Sequence of chain 1.A:
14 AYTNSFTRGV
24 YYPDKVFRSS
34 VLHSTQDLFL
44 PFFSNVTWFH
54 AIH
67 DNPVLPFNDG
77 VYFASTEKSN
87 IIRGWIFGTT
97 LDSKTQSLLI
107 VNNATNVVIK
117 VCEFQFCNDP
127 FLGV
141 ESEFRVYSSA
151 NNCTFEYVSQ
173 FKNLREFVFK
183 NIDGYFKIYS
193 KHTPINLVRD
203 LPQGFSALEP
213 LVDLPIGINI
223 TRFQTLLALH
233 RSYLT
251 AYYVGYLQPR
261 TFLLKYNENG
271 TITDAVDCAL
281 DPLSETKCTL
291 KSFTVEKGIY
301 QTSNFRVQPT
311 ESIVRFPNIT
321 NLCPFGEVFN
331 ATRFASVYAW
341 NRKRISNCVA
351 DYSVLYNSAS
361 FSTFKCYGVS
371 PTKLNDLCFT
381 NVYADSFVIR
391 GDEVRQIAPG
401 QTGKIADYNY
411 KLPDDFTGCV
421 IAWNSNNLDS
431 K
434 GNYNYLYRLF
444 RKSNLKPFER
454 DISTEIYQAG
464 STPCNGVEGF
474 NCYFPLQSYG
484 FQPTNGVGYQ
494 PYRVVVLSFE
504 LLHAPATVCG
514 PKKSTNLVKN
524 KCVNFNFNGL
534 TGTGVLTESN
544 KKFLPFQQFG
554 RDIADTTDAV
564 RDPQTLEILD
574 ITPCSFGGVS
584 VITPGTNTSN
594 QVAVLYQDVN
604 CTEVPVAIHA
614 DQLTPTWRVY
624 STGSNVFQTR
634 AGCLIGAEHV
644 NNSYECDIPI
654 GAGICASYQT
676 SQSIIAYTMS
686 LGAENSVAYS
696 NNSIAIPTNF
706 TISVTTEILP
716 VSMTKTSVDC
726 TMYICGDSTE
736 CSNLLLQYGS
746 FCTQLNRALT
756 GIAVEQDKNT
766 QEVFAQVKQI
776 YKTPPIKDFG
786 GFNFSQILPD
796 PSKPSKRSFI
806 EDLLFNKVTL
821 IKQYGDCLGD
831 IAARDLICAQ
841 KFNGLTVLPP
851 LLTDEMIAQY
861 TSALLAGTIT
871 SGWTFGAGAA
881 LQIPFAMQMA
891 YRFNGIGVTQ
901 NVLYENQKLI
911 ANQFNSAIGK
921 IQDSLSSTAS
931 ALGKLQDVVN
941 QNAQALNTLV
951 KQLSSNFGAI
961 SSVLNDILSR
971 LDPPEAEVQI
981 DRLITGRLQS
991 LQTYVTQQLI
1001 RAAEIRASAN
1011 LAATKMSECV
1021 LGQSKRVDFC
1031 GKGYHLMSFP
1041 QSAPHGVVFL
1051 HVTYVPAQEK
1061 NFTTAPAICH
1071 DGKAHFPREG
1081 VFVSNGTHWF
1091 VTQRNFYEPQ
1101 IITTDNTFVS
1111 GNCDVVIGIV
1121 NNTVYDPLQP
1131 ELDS

A protein and the small-molecule ligand that binds it are described below.
Small molecule (SMILES): CC(=O)N[C@H]1[C@H](O[C@H]2[C@H](O)[C@@H](NC(C)=O)CO[C@@H]2CO)O[C@H](CO)[C@@H](O)[C@@H]1O

Binding-site contacts:
Ligand atom C5 contacts residue ASN788 of chain 1.A at 3.6 Å.
Ligand atom C5 contacts residue SER790 of chain 1.A at 3.7 Å.
Ligand atom O7 contacts residue ASN788 of chain 1.A at 4.4 Å.
Ligand atom C7 contacts residue ASN788 of chain 1.A at 4.0 Å.
Ligand atom C2 contacts residue ASN788 of chain 1.A at 2.5 Å.
Ligand atom C4 contacts residue ASN788 of chain 1.A at 4.2 Å.
Ligand atom N2 contacts residue ASN788 of chain 1.A at 3.0 Å (h-bond).
Ligand atom O6 contacts residue GLN791 of chain 1.A at 3.4 Å (h-bond).
Ligand atom O6 contacts residue SER790 of chain 1.A at 4.4 Å.
Ligand atom O5 contacts residue SER790 of chain 1.A at 3.7 Å.
Ligand atom C1 contacts residue ASN788 of chain 1.A at 1.4 Å.
Ligand atom C6 contacts residue GLN791 of chain 1.A at 4.4 Å.
Ligand atom O5 contacts residue ASN788 of chain 1.A at 2.3 Å (h-bond).
Ligand atom C6 contacts residue SER790 of chain 1.A at 4.5 Å.
Ligand atom C3 contacts residue ASN788 of chain 1.A at 3.8 Å.
Ligand atom C1 contacts residue SER790 of chain 1.A at 3.7 Å.